Sequence of chain 1.D:
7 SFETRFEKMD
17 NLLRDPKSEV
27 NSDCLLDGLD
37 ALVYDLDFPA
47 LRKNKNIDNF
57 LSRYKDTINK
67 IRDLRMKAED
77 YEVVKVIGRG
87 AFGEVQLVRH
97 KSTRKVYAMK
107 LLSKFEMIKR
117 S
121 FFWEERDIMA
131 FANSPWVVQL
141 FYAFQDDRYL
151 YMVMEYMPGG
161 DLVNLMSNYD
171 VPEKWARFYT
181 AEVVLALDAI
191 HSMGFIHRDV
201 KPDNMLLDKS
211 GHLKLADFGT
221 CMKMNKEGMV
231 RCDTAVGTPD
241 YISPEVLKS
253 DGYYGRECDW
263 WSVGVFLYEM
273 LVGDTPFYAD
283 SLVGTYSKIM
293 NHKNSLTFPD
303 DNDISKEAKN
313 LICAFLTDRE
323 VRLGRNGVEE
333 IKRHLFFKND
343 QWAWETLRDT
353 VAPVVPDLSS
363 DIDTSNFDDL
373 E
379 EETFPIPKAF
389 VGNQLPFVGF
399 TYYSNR

A small-molecule ligand and the protein it binds are described below.
Small molecule (SMILES): CC(C)(N)CNc1nc(-c2ccc3[nH]ncc3c2)nc2cnccc12

Binding-site contacts:
Ligand atom C3 contacts residue ASP217 of chain 1.D at 3.5 Å.
Ligand atom C1 contacts residue ASP217 of chain 1.D at 3.3 Å.
Ligand atom N5 contacts residue MET157 of chain 1.D at 3.3 Å (h-bond).
Ligand atom N4 contacts residue ALA104 of chain 1.D at 3.7 Å.
Ligand atom C3 contacts residue LYS106 of chain 1.D at 3.4 Å.
Ligand atom N1 contacts residue ASP217 of chain 1.D at 3.1 Å.
Ligand atom C18 contacts residue ASP203 of chain 1.D at 3.5 Å.
Ligand atom C11 contacts residue ALA216 of chain 1.D at 3.9 Å (hydrophobic).
Ligand atom C10 contacts residue ALA104 of chain 1.D at 3.8 Å (hydrophobic).
Ligand atom N5 contacts residue GLU155 of chain 1.D at 2.8 Å (salt-bridge).
Ligand atom C9 contacts residue ILE83 of chain 1.D at 3.9 Å (hydrophobic).
Ligand atom N7 contacts residue ASP161 of chain 1.D at 3.2 Å (salt-bridge).
Ligand atom C4 contacts residue VAL91 of chain 1.D at 3.8 Å (hydrophobic).
Ligand atom N1 contacts residue LYS106 of chain 1.D at 2.9 Å (salt-bridge).
Ligand atom C11 contacts residue MET154 of chain 1.D at 3.8 Å (hydrophobic).
Ligand atom C14 contacts residue PHE369 of chain 1.D at 3.7 Å (hydrophobic).
Ligand atom C16 contacts residue ASP161 of chain 1.D at 3.8 Å.
Ligand atom C1 contacts residue LYS106 of chain 1.D at 4.0 Å.
Ligand atom N2 contacts residue VAL91 of chain 1.D at 3.5 Å.
Ligand atom N4 contacts residue MET157 of chain 1.D at 2.9 Å (h-bond).
Ligand atom N5 contacts residue TYR156 of chain 1.D at 3.8 Å.
Ligand atom C2 contacts residue VAL91 of chain 1.D at 3.8 Å (hydrophobic).
Ligand atom C7 contacts residue VAL91 of chain 1.D at 3.7 Å (hydrophobic).
Ligand atom C15 contacts residue ILE83 of chain 1.D at 3.8 Å (hydrophobic).
Ligand atom C16 contacts residue ASP203 of chain 1.D at 3.9 Å.
Ligand atom C13 contacts residue LEU206 of chain 1.D at 4.0 Å (hydrophobic).
Ligand atom C13 contacts residue ALA104 of chain 1.D at 3.5 Å (hydrophobic).
Ligand atom C17 contacts residue ASP161 of chain 1.D at 3.5 Å.
Ligand atom C6 contacts residue VAL91 of chain 1.D at 3.8 Å (hydrophobic).
Ligand atom C5 contacts residue VAL91 of chain 1.D at 3.5 Å (hydrophobic).
Ligand atom C14 contacts residue ALA104 of chain 1.D at 3.7 Å (hydrophobic).
Ligand atom C17 contacts residue ILE83 of chain 1.D at 3.9 Å (hydrophobic).
Ligand atom N4 contacts residue GLU155 of chain 1.D at 3.7 Å.
Ligand atom C18 contacts residue LEU206 of chain 1.D at 3.5 Å (hydrophobic).
Ligand atom N4 contacts residue TYR156 of chain 1.D at 3.7 Å.
Ligand atom N7 contacts residue ASP203 of chain 1.D at 3.0 Å (salt-bridge).
Ligand atom N5 contacts residue ALA104 of chain 1.D at 3.5 Å.
Ligand atom C10 contacts residue VAL138 of chain 1.D at 3.6 Å (hydrophobic).
Ligand atom C12 contacts residue GLU155 of chain 1.D at 3.7 Å.
Ligand atom C12 contacts residue ALA104 of chain 1.D at 3.4 Å (hydrophobic).